Sequence of chain 1.L:
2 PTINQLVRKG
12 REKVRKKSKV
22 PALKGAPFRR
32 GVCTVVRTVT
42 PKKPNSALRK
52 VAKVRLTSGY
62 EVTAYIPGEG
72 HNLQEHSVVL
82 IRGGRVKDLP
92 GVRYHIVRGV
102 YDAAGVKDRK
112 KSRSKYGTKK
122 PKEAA

Sequence of chain 1.G:
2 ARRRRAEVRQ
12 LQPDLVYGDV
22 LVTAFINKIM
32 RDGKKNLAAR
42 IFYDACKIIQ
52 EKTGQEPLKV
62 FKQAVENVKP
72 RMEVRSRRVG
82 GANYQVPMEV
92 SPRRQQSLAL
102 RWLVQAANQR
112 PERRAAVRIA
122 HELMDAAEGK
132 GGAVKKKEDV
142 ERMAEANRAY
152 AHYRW

Sequence of chain 1.Y:
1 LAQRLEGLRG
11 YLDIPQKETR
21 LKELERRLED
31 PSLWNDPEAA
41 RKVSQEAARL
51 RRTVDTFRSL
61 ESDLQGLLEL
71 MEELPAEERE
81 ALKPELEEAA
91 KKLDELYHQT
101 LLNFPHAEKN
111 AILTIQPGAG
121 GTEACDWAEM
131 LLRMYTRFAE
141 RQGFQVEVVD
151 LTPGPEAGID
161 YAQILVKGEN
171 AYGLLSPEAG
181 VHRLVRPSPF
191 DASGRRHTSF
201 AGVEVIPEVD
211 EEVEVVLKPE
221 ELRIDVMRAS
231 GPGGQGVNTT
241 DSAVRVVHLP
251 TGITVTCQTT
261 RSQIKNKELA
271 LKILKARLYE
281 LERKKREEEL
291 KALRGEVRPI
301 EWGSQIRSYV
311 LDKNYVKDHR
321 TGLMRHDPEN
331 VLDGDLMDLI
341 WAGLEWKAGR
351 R

Binding-site contacts:
Ligand atom O5' contacts residue MG1 of chain 1.RD at 3.1 Å.
Ligand atom N3 contacts residue THR122 of chain 1.Y at 3.3 Å (h-bond).
Ligand atom C4 contacts residue GLY120 of chain 1.Y at 3.3 Å.
Ligand atom N6 contacts residue SER188 of chain 1.Y at 2.5 Å (h-bond).
Ligand atom C6 contacts residue HIS197 of chain 1.Y at 3.4 Å.
Ligand atom OP1 contacts residue MG1 of chain 1.RD at 2.9 Å.
Ligand atom N6 contacts residue HIS197 of chain 1.Y at 3.5 Å.
Ligand atom C5 contacts residue ARG196 of chain 1.Y at 3.4 Å.
Ligand atom C3' contacts residue HIS197 of chain 1.Y at 3.5 Å.
Ligand atom N7 contacts residue ARG196 of chain 1.Y at 3.3 Å (salt-bridge).
Ligand atom N6 contacts residue ARG79 of chain 1.G at 3.2 Å (salt-bridge).
Ligand atom N7 contacts residue THR198 of chain 1.Y at 3.3 Å (h-bond).
Ligand atom C5 contacts residue THR122 of chain 1.Y at 3.4 Å.
Ligand atom N1 contacts residue GLU123 of chain 1.Y at 2.8 Å (salt-bridge).
Ligand atom C2' contacts residue ARG196 of chain 1.Y at 3.4 Å.
Ligand atom C8 contacts residue ARG196 of chain 1.Y at 3.0 Å.
Ligand atom C4 contacts residue THR122 of chain 1.Y at 3.2 Å.
Ligand atom C6 contacts residue SER188 of chain 1.Y at 3.5 Å.
Ligand atom C5' contacts residue MG1 of chain 1.RD at 3.4 Å.
Ligand atom C4 contacts residue GLU123 of chain 1.Y at 3.6 Å.
Ligand atom N1 contacts residue ARG196 of chain 1.Y at 3.4 Å.
Ligand atom C5 contacts residue HIS197 of chain 1.Y at 3.6 Å.
Ligand atom N6 contacts residue THR198 of chain 1.Y at 3.4 Å (h-bond).
Ligand atom C2 contacts residue HIS197 of chain 1.Y at 3.6 Å.
Ligand atom N6 contacts residue VAL185 of chain 1.Y at 3.5 Å.
Ligand atom N1 contacts residue HIS197 of chain 1.Y at 3.4 Å.
Ligand atom C2 contacts residue GLY120 of chain 1.Y at 3.6 Å.
Ligand atom N6 contacts residue PHE190 of chain 1.Y at 3.6 Å (h-bond).
Ligand atom O4 contacts residue GLU123 of chain 1.Y at 2.6 Å (salt-bridge).
Ligand atom O4 contacts residue GLY120 of chain 1.Y at 3.0 Å (h-bond).
Ligand atom P contacts residue MG1 of chain 1.RD at 3.6 Å.
Ligand atom N1 contacts residue SER188 of chain 1.Y at 3.7 Å.
Ligand atom N9 contacts residue ARG196 of chain 1.Y at 3.1 Å (salt-bridge).
Ligand atom N3 contacts residue GLY120 of chain 1.Y at 2.7 Å (h-bond).
Ligand atom O4 contacts residue THR122 of chain 1.Y at 3.2 Å.
Ligand atom C2 contacts residue GLU123 of chain 1.Y at 3.6 Å.
Ligand atom O3' contacts residue HIS197 of chain 1.Y at 3.4 Å.
Ligand atom C4 contacts residue ARG196 of chain 1.Y at 3.3 Å.
Ligand atom O3' contacts residue ARG195 of chain 1.Y at 2.7 Å (salt-bridge).
Ligand atom OP1 contacts residue MG1 of chain 1.IK at 3.6 Å.

The small molecule below binds the protein below.
Small molecule (SMILES): Nc1ccn([C@@H]2O[C@H](CO[P](=O)(O)O[C@H]3[C@@H](O)[C@H](n4ccc(=O)[nH]c4=O)O[C@@H]3CO[P](=O)(O)O[C@H]3[C@@H](O)[C@H](n4ccc(=O)[nH]c4=O)O[C@@H]3CO[P](=O)(O)O[C@H]3[C@@H](O)[C@H](n4cnc5c(N)ncnc54)O[C@@H]3CO[P](=O)(O)O[C@H]3[C@@H](O)[C@H](n4cnc5c(N)ncnc54)O[C@@H]3CO)[C@@H](O[P](=O)(O)OC[C@H]3O[C@@H](n4ccc(=O)[nH]c4=O)[C@H](O)[C@@H]3O[P](=O)(O)OC[C@H]3O[C@@H](n4cnc5c(N)ncnc54)[C@H](O)[C@@H]3O[P](=O)(O)OC[C@H]3O[C@@H](n4cnc5c(N)ncnc54)[C@H](O)[C@@H]3O)[C@H]2O)c(=O)n1